The protein below binds the small molecule below.
Small molecule (SMILES): CS(=O)(=O)Cc1nc2ccccc2[nH]1

Binding-site contacts:
Ligand atom N1 contacts residue LEU29 of chain 1.B at 3.8 Å.
Ligand atom O contacts residue LEU29 of chain 1.B at 4.3 Å.
Ligand atom C contacts residue PHE49 of chain 1.D at 3.7 Å (hydrophobic).
Ligand atom C8 contacts residue VAL28 of chain 1.B at 4.3 Å (hydrophobic).
Ligand atom N1 contacts residue THR30 of chain 1.B at 3.9 Å.
Ligand atom S contacts residue PHE49 of chain 1.D at 4.0 Å.
Ligand atom N contacts residue LEU25 of chain 1.D at 3.1 Å (h-bond).
Ligand atom C8 contacts residue LEU29 of chain 1.B at 3.9 Å (hydrophobic).
Ligand atom C2 contacts residue THR30 of chain 1.B at 4.0 Å.
Ligand atom C3 contacts residue PRO27 of chain 1.D at 3.7 Å (hydrophobic).
Ligand atom O1 contacts residue HIS24 of chain 1.D at 3.3 Å.
Ligand atom C7 contacts residue PRO27 of chain 1.D at 4.0 Å (hydrophobic).
Ligand atom C7 contacts residue LEU29 of chain 1.B at 3.7 Å (hydrophobic).
Ligand atom O1 contacts residue PRO27 of chain 1.D at 3.8 Å.
Ligand atom C4 contacts residue THR26 of chain 1.D at 4.3 Å.
Ligand atom C4 contacts residue PRO27 of chain 1.D at 3.7 Å (hydrophobic).
Ligand atom O1 contacts residue PHE49 of chain 1.D at 3.8 Å.
Ligand atom C2 contacts residue LEU25 of chain 1.D at 4.3 Å (hydrophobic).
Ligand atom C contacts residue THR30 of chain 1.B at 2.9 Å.
Ligand atom S contacts residue HIS24 of chain 1.D at 4.4 Å.
Ligand atom C contacts residue HIS24 of chain 1.D at 3.8 Å.
Ligand atom S contacts residue THR30 of chain 1.B at 3.9 Å.
Ligand atom O contacts residue PRO27 of chain 1.D at 3.4 Å.
Ligand atom C7 contacts residue VAL28 of chain 1.B at 3.5 Å (hydrophobic).
Ligand atom N1 contacts residue VAL28 of chain 1.B at 4.3 Å.
Ligand atom O contacts residue THR30 of chain 1.B at 4.0 Å.
Ligand atom C6 contacts residue PRO27 of chain 1.D at 3.9 Å (hydrophobic).
Ligand atom C1 contacts residue THR30 of chain 1.B at 3.3 Å.
Ligand atom C8 contacts residue PRO27 of chain 1.D at 4.0 Å (hydrophobic).
Ligand atom N contacts residue PRO27 of chain 1.D at 3.6 Å.
Ligand atom S contacts residue PRO27 of chain 1.D at 4.0 Å.
Ligand atom O contacts residue PHE49 of chain 1.D at 3.5 Å.
Ligand atom O1 contacts residue LEU25 of chain 1.D at 4.3 Å.
Ligand atom C3 contacts residue LEU25 of chain 1.D at 3.6 Å (hydrophobic).
Ligand atom C2 contacts residue PRO27 of chain 1.D at 3.9 Å (hydrophobic).
Ligand atom C5 contacts residue PRO27 of chain 1.D at 3.8 Å (hydrophobic).
Ligand atom O1 contacts residue THR26 of chain 1.D at 3.8 Å.
Ligand atom N1 contacts residue PRO27 of chain 1.D at 4.3 Å.
Ligand atom N contacts residue THR26 of chain 1.D at 4.3 Å.
Ligand atom C4 contacts residue LEU25 of chain 1.D at 3.6 Å (hydrophobic).

Sequence of chain 1.D:
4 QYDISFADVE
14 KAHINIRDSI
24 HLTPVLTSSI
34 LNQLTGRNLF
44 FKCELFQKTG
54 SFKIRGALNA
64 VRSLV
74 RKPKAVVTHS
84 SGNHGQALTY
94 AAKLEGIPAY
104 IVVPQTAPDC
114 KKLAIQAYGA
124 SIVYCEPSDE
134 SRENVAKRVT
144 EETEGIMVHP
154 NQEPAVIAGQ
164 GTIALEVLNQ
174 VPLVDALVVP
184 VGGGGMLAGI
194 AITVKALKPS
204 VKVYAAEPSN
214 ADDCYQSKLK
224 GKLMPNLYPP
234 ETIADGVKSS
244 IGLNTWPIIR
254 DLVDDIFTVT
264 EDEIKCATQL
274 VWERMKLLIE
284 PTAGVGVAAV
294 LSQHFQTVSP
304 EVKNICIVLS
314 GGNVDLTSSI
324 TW

Sequence of chain 1.B:
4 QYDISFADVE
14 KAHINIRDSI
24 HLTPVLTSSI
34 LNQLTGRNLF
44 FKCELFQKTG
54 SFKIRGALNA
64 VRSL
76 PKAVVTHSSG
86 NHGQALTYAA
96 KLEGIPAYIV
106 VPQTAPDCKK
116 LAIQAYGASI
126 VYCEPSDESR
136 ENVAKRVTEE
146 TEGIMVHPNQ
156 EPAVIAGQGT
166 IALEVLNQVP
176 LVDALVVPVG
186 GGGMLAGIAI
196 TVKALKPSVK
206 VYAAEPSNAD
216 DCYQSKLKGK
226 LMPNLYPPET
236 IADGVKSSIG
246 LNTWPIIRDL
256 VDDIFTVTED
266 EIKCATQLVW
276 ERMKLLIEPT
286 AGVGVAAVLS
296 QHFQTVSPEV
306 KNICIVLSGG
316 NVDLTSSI